Binding-site contacts:
Ligand atom O5 contacts residue ASN148 of chain 1.C at 2.4 Å (h-bond).
Ligand atom C5 contacts residue ASN148 of chain 1.C at 3.7 Å.
Ligand atom C8 contacts residue MET147 of chain 1.C at 4.0 Å (hydrophobic).
Ligand atom C4 contacts residue ASN148 of chain 1.C at 4.2 Å.
Ligand atom C8 contacts residue ASN148 of chain 1.C at 4.1 Å.
Ligand atom C2 contacts residue ASN148 of chain 1.C at 2.5 Å.
Ligand atom C7 contacts residue ASN148 of chain 1.C at 3.6 Å.
Ligand atom O7 contacts residue ASN148 of chain 1.C at 4.0 Å.
Ligand atom C3 contacts residue ASN148 of chain 1.C at 3.8 Å.
Ligand atom C1 contacts residue ASN148 of chain 1.C at 1.4 Å.
Ligand atom N2 contacts residue ASN148 of chain 1.C at 2.9 Å (h-bond).

Sequence of chain 1.C:
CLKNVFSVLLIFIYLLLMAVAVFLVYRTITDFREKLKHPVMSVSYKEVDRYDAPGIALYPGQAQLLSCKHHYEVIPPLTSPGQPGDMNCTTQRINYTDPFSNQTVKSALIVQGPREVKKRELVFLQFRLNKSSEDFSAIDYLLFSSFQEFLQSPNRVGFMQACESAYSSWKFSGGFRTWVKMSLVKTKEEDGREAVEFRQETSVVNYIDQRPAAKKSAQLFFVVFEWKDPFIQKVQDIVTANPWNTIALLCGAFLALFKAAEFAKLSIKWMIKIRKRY

The protein below binds the small molecule below.
Small molecule (SMILES): CC(=O)N[C@@H]1[C@@H](O)[C@H](O)[C@@H](CO)O[C@H]1O